Sequence of chain 1.B:
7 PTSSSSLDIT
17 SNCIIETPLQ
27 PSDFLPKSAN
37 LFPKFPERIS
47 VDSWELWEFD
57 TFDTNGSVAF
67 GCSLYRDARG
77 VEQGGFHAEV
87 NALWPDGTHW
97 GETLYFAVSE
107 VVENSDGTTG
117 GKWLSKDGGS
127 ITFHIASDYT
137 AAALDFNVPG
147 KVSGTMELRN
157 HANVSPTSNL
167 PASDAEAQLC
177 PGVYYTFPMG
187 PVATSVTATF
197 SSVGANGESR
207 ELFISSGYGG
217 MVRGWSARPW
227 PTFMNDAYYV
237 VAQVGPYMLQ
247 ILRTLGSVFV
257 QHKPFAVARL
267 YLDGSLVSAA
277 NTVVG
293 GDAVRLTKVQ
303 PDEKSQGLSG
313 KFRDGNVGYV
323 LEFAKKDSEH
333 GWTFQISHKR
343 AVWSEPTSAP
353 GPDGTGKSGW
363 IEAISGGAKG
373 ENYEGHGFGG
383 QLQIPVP

The protein below binds the small molecule below.
Small molecule (SMILES): CC(C)[C@@H]1CC[C@@H](C)C[C@@H]1CN

Binding-site contacts:
Ligand atom C10 contacts residue SO41 of chain 1.Q at 4.0 Å.
Ligand atom C7 contacts residue ASP112 of chain 1.B at 4.3 Å.
Ligand atom C10 contacts residue LEU31 of chain 1.B at 4.5 Å (hydrophobic).
Ligand atom N12 contacts residue SER34 of chain 1.B at 3.8 Å.
Ligand atom N12 contacts residue SO41 of chain 1.Q at 3.0 Å (h-bond).
Ligand atom C3 contacts residue GLU109 of chain 1.B at 3.4 Å.
Ligand atom C11 contacts residue GLU109 of chain 1.B at 3.8 Å.
Ligand atom N12 contacts residue TYR135 of chain 1.B at 3.0 Å (h-bond).
Ligand atom C4 contacts residue GLU109 of chain 1.B at 3.5 Å.
Ligand atom C2 contacts residue TYR135 of chain 1.B at 4.5 Å (hydrophobic).
Ligand atom N12 contacts residue GLU109 of chain 1.B at 3.0 Å (salt-bridge).
Ligand atom C3 contacts residue GLY113 of chain 1.B at 4.1 Å.
Ligand atom C2 contacts residue SER133 of chain 1.B at 4.5 Å.
Ligand atom C7 contacts residue SER133 of chain 1.B at 3.9 Å.
Ligand atom C7 contacts residue GLY113 of chain 1.B at 4.1 Å.
Ligand atom C11 contacts residue SO41 of chain 1.Q at 3.5 Å.
Ligand atom C4 contacts residue SO41 of chain 1.Q at 4.0 Å.
Ligand atom C11 contacts residue SER34 of chain 1.B at 3.5 Å.
Ligand atom C11 contacts residue TYR135 of chain 1.B at 3.3 Å (hydrophobic).